The protein below binds the small molecule below.
Small molecule (SMILES): CC(=O)N[C@H]1[C@H](O[C@H]2[C@H](O)[C@@H](NC(C)=O)CO[C@@H]2CO)O[C@H](CO)[C@@H](O)[C@@H]1O

Binding-site contacts:
Ligand atom C7 contacts residue ASN137 of chain 1.B at 4.2 Å.
Ligand atom O5 contacts residue ARG142 of chain 1.D at 3.8 Å.
Ligand atom O6 contacts residue ARG142 of chain 1.D at 3.0 Å (salt-bridge).
Ligand atom O7 contacts residue ASN137 of chain 1.D at 3.1 Å (h-bond).
Ligand atom O5 contacts residue ASN137 of chain 1.D at 2.3 Å (h-bond).
Ligand atom C1 contacts residue ARG142 of chain 1.D at 4.5 Å.
Ligand atom C7 contacts residue ASN137 of chain 1.D at 3.2 Å.
Ligand atom N2 contacts residue ASN137 of chain 1.D at 2.9 Å (h-bond).
Ligand atom C8 contacts residue GLU135 of chain 1.D at 3.8 Å.
Ligand atom C1 contacts residue ASN137 of chain 1.D at 1.4 Å.
Ligand atom C5 contacts residue ASN137 of chain 1.D at 3.6 Å.
Ligand atom C3 contacts residue GLU135 of chain 1.D at 3.6 Å.
Ligand atom C2 contacts residue ASN137 of chain 1.D at 2.5 Å.
Ligand atom O3 contacts residue GLU135 of chain 1.D at 3.9 Å.
Ligand atom C4 contacts residue ASN137 of chain 1.D at 4.2 Å.
Ligand atom C8 contacts residue ASN137 of chain 1.B at 4.4 Å.
Ligand atom N2 contacts residue GLU135 of chain 1.D at 3.0 Å (salt-bridge).
Ligand atom O7 contacts residue ASN137 of chain 1.B at 3.5 Å.
Ligand atom C2 contacts residue GLU135 of chain 1.D at 3.8 Å.
Ligand atom C1 contacts residue GLU135 of chain 1.D at 4.1 Å.
Ligand atom C8 contacts residue THR139 of chain 1.B at 4.1 Å.
Ligand atom C8 contacts residue ASN137 of chain 1.D at 4.5 Å.
Ligand atom C6 contacts residue ARG142 of chain 1.D at 4.1 Å.
Ligand atom C8 contacts residue ASN138 of chain 1.B at 3.7 Å.
Ligand atom C3 contacts residue ASN137 of chain 1.D at 3.8 Å.
Ligand atom C7 contacts residue GLU135 of chain 1.D at 3.9 Å.

Sequence of chain 1.D:
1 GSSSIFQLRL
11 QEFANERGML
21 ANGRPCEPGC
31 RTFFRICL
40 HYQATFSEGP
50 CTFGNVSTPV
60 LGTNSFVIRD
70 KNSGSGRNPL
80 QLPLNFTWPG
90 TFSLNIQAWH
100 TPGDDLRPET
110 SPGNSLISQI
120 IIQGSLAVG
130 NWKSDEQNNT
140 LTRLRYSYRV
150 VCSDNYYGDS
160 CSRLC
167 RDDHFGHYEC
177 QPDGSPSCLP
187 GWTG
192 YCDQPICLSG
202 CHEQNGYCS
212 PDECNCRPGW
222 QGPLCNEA

Sequence of chain 1.B:
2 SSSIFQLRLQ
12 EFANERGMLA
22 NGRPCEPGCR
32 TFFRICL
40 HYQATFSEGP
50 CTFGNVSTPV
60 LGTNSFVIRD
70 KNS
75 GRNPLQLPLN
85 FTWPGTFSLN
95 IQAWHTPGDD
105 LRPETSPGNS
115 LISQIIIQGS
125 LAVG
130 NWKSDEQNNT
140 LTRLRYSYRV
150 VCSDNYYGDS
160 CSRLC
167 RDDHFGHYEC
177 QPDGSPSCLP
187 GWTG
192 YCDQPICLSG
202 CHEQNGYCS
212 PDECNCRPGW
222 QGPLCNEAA